Sequence of chain 1.E:
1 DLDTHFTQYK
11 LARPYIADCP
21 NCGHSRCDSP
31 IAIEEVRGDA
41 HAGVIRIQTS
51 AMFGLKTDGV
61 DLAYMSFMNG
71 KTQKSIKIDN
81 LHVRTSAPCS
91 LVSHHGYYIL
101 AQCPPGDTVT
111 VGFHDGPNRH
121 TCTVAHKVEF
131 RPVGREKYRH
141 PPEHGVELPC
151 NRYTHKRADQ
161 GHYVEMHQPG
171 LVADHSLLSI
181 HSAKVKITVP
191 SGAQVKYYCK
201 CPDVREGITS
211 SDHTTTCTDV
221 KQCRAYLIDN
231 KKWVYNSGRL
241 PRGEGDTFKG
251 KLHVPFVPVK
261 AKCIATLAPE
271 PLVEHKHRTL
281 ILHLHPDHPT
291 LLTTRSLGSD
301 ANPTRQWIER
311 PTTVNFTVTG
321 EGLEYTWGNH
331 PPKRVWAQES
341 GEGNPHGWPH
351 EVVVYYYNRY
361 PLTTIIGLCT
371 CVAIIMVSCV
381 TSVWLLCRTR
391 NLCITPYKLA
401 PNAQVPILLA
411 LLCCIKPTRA

This protein binds this small molecule.
Small molecule (SMILES): CC(=O)N[C@@H]1[C@@H](O)[C@H](O)[C@@H](CO)O[C@H]1O

Binding-site contacts:
Ligand atom O5 contacts residue THR313 of chain 1.E at 4.3 Å.
Ligand atom O5 contacts residue ASN315 of chain 1.E at 2.4 Å (h-bond).
Ligand atom C6 contacts residue THR313 of chain 1.E at 4.5 Å.
Ligand atom N2 contacts residue ASN315 of chain 1.E at 2.8 Å (h-bond).
Ligand atom C1 contacts residue ASN315 of chain 1.E at 1.4 Å.
Ligand atom C1 contacts residue VAL314 of chain 1.E at 4.4 Å (hydrophobic).
Ligand atom C2 contacts residue ASN315 of chain 1.E at 2.5 Å.
Ligand atom C8 contacts residue ASN315 of chain 1.E at 3.5 Å.
Ligand atom C6 contacts residue ASN315 of chain 1.E at 4.5 Å.
Ligand atom C4 contacts residue ASN315 of chain 1.E at 4.3 Å.
Ligand atom C3 contacts residue ASN315 of chain 1.E at 3.8 Å.
Ligand atom C7 contacts residue ASN315 of chain 1.E at 3.3 Å.
Ligand atom O7 contacts residue ASN315 of chain 1.E at 4.2 Å.
Ligand atom O5 contacts residue VAL314 of chain 1.E at 3.8 Å.
Ligand atom C8 contacts residue ILE281 of chain 1.E at 4.5 Å (hydrophobic).
Ligand atom C5 contacts residue ASN315 of chain 1.E at 3.7 Å.